Binding-site contacts:
Ligand atom C1 contacts residue ASN334 of chain 1.A at 1.5 Å.
Ligand atom O5 contacts residue ASN334 of chain 1.A at 2.5 Å (h-bond).
Ligand atom C7 contacts residue ASN334 of chain 1.A at 4.0 Å.
Ligand atom C3 contacts residue ASN334 of chain 1.A at 3.9 Å.
Ligand atom C5 contacts residue ASN334 of chain 1.A at 3.8 Å.
Ligand atom N2 contacts residue ASN334 of chain 1.A at 2.9 Å (h-bond).
Ligand atom C4 contacts residue ASN334 of chain 1.A at 4.4 Å.
Ligand atom C2 contacts residue ASN334 of chain 1.A at 2.6 Å.

A small-molecule ligand and the protein it binds are described below.
Small molecule (SMILES): CC(=O)N[C@@H]1[C@@H](O)[C@H](O)[C@@H](CO)O[C@H]1O

Sequence of chain 1.A:
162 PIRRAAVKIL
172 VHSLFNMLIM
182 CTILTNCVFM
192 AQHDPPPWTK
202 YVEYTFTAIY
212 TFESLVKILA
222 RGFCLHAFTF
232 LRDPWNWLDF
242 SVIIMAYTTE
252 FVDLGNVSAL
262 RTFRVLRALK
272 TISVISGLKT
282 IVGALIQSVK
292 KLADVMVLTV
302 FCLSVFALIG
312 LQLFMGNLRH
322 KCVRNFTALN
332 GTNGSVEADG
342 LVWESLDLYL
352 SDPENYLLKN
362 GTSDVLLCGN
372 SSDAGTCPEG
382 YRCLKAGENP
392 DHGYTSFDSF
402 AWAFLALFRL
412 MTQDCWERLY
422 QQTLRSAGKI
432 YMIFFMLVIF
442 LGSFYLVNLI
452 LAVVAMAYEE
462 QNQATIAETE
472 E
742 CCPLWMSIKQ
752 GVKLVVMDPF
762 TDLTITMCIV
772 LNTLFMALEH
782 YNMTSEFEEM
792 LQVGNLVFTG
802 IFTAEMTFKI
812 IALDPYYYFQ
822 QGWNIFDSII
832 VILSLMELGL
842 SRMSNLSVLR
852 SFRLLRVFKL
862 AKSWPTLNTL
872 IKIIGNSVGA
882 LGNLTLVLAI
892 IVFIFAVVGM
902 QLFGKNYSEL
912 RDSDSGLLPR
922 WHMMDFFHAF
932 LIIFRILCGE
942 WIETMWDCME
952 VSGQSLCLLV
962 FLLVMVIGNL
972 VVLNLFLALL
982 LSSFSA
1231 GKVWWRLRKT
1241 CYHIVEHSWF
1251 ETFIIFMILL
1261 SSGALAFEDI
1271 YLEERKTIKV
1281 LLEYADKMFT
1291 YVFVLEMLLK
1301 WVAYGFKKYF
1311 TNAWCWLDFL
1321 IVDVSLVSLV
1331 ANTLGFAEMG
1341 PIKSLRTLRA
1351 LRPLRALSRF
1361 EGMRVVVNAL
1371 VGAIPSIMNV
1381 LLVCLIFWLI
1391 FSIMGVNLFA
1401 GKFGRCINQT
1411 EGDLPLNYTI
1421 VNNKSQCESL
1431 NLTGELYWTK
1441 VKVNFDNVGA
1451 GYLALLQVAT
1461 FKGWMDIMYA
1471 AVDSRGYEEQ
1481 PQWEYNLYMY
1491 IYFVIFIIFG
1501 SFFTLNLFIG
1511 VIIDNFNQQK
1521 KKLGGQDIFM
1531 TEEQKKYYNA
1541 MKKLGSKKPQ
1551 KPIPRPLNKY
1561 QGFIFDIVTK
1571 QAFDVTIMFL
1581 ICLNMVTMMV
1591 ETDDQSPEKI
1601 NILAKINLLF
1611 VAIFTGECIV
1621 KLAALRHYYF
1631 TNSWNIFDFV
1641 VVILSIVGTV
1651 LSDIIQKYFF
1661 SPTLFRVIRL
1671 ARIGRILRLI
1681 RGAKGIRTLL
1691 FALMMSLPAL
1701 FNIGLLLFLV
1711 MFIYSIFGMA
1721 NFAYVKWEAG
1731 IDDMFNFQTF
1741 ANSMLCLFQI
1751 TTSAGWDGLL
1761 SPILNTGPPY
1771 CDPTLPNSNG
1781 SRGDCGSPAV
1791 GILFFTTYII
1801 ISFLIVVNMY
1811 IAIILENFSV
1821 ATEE